The protein below binds the small molecule below.
Small molecule (SMILES): O=C(O)[C@H](O)Cc1c[nH]c2ccccc12

Binding-site contacts:
Ligand atom C15 contacts residue LEU37 of chain 1.C at 3.8 Å (hydrophobic).
Ligand atom C15 contacts residue PRO8 of chain 1.C at 4.3 Å (hydrophobic).
Ligand atom C5 contacts residue ALA35 of chain 1.C at 3.7 Å (hydrophobic).
Ligand atom C2 contacts residue LEU74 of chain 1.C at 4.1 Å (hydrophobic).
Ligand atom C8 contacts residue GLY72 of chain 1.C at 3.5 Å.
Ligand atom O14 contacts residue PRO8 of chain 1.C at 3.9 Å.
Ligand atom C4 contacts residue LEU37 of chain 1.C at 3.8 Å (hydrophobic).
Ligand atom C5 contacts residue PHE77 of chain 1.C at 4.2 Å (hydrophobic).
Ligand atom O12 contacts residue GLY9 of chain 1.C at 3.8 Å.
Ligand atom C10 contacts residue GLY9 of chain 1.C at 3.8 Å.
Ligand atom C7 contacts residue LEU73 of chain 1.C at 4.2 Å (hydrophobic).
Ligand atom O12 contacts residue PRO8 of chain 1.C at 3.7 Å.
Ligand atom N1 contacts residue GLY72 of chain 1.C at 3.0 Å (h-bond).
Ligand atom O11 contacts residue SER10 of chain 1.C at 3.9 Å.
Ligand atom C6 contacts residue PHE77 of chain 1.C at 3.9 Å (hydrophobic).
Ligand atom C8 contacts residue LEU74 of chain 1.C at 3.9 Å (hydrophobic).
Ligand atom C4 contacts residue ALA35 of chain 1.C at 3.8 Å (hydrophobic).
Ligand atom N1 contacts residue LEU37 of chain 1.C at 4.0 Å.
Ligand atom C15 contacts residue GLY9 of chain 1.C at 4.0 Å.
Ligand atom C5 contacts residue GLY70 of chain 1.C at 3.9 Å.
Ligand atom C9 contacts residue LEU37 of chain 1.C at 3.7 Å (hydrophobic).
Ligand atom C2 contacts residue GLY72 of chain 1.C at 4.1 Å.
Ligand atom C3 contacts residue LEU37 of chain 1.C at 3.9 Å (hydrophobic).
Ligand atom C7 contacts residue GLN71 of chain 1.C at 3.9 Å.
Ligand atom N1 contacts residue LEU74 of chain 1.C at 3.5 Å (h-bond).
Ligand atom C5 contacts residue VAL36 of chain 1.C at 4.2 Å (hydrophobic).
Ligand atom O12 contacts residue LYS88 of chain 1.C at 3.4 Å.
Ligand atom C4 contacts residue VAL36 of chain 1.C at 4.2 Å (hydrophobic).
Ligand atom C2 contacts residue LEU37 of chain 1.C at 4.0 Å (hydrophobic).
Ligand atom C6 contacts residue GLY70 of chain 1.C at 3.5 Å.
Ligand atom O14 contacts residue LEU74 of chain 1.C at 3.8 Å.
Ligand atom C8 contacts residue LEU37 of chain 1.C at 3.8 Å (hydrophobic).
Ligand atom C9 contacts residue LEU74 of chain 1.C at 4.2 Å (hydrophobic).
Ligand atom O11 contacts residue GLY9 of chain 1.C at 3.5 Å.
Ligand atom C7 contacts residue LEU74 of chain 1.C at 3.8 Å (hydrophobic).
Ligand atom C5 contacts residue LEU37 of chain 1.C at 4.2 Å (hydrophobic).
Ligand atom C6 contacts residue GLN71 of chain 1.C at 3.7 Å.
Ligand atom C7 contacts residue GLY70 of chain 1.C at 4.1 Å.
Ligand atom N1 contacts residue LEU73 of chain 1.C at 4.3 Å.
Ligand atom C7 contacts residue GLY72 of chain 1.C at 3.5 Å.

Sequence of chain 1.C:
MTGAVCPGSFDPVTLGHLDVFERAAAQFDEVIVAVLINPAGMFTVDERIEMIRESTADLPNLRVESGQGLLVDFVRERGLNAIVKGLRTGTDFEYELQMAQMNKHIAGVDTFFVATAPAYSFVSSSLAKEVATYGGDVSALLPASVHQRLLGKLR